Sequence of chain 1.C:
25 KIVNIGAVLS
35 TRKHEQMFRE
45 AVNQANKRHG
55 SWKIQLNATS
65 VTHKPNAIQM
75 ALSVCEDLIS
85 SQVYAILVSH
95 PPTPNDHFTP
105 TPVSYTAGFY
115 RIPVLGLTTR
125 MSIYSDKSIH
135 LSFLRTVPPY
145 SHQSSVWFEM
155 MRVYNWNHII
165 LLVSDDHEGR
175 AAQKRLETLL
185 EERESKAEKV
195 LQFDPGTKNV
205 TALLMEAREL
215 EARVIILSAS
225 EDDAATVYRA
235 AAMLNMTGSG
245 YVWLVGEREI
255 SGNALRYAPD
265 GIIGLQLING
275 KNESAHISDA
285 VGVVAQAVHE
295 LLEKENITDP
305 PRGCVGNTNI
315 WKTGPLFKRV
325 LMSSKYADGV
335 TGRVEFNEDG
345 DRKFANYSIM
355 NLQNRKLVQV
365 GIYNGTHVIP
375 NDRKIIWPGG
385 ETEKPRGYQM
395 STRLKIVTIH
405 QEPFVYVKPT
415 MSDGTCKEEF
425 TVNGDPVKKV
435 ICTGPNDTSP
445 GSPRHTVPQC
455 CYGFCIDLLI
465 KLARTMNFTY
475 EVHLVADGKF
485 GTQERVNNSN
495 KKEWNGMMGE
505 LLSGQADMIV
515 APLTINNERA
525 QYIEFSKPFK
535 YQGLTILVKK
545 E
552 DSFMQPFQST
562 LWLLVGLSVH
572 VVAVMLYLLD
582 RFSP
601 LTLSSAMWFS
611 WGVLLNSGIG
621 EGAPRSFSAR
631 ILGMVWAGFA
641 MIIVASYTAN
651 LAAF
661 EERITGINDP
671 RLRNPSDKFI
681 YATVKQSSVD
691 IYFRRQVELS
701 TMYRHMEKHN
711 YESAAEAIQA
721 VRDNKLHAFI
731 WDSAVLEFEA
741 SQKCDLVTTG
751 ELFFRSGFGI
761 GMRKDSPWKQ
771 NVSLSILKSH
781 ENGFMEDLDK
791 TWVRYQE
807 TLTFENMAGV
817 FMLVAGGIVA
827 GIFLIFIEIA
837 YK

A small-molecule ligand and the protein it binds are described below.
Small molecule (SMILES): CC(=O)N[C@@H]1[C@@H](O)[C@H](O)[C@@H](CO)O[C@H]1O

Binding-site contacts:
Ligand atom O7 contacts residue ASN239 of chain 1.C at 2.8 Å (h-bond).
Ligand atom C5 contacts residue ASN239 of chain 1.C at 3.7 Å.
Ligand atom O7 contacts residue LEU238 of chain 1.C at 4.2 Å.
Ligand atom O5 contacts residue ASN239 of chain 1.C at 2.4 Å (h-bond).
Ligand atom N2 contacts residue MET237 of chain 1.C at 4.5 Å.
Ligand atom N2 contacts residue ASN239 of chain 1.C at 2.9 Å (h-bond).
Ligand atom C4 contacts residue ASN239 of chain 1.C at 4.2 Å.
Ligand atom C7 contacts residue ASN239 of chain 1.C at 3.3 Å.
Ligand atom C2 contacts residue ASN239 of chain 1.C at 2.5 Å.
Ligand atom C7 contacts residue MET237 of chain 1.C at 4.3 Å (hydrophobic).
Ligand atom C1 contacts residue ASN239 of chain 1.C at 1.4 Å.
Ligand atom O7 contacts residue MET237 of chain 1.C at 4.4 Å.
Ligand atom C3 contacts residue ASN239 of chain 1.C at 3.8 Å.